The small molecule below binds the protein below.
Small molecule (SMILES): N[C@@H](Cc1cc(I)c(Oc2cc(I)c(O)c(I)c2)c(I)c1)C(=O)O

Sequence of chain 1.A:
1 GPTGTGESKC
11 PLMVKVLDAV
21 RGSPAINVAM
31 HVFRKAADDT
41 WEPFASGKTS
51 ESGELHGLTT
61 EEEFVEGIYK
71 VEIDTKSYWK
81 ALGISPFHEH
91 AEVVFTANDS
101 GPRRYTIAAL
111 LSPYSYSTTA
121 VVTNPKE

Sequence of chain 2.A:
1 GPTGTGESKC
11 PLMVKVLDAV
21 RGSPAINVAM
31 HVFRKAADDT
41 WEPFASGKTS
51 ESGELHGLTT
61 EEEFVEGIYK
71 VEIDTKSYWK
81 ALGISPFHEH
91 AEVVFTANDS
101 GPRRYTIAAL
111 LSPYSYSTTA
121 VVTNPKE

Binding-site contacts:
Ligand atom C4 contacts residue LYS15 of chain 2.A at 3.8 Å.
Ligand atom O contacts residue T441 of chain 2.C at 2.8 Å (h-bond).
Ligand atom C1' contacts residue T441 of chain 2.C at 0.3 Å.
Ligand atom C2 contacts residue T441 of chain 2.C at 1.9 Å.
Ligand atom I3' contacts residue T441 of chain 2.C at 2.4 Å.
Ligand atom I5' contacts residue T441 of chain 2.C at 2.2 Å.
Ligand atom C contacts residue T441 of chain 2.C at 3.7 Å.
Ligand atom C5 contacts residue T441 of chain 2.C at 1.0 Å.
Ligand atom C4 contacts residue T441 of chain 2.C at 0.9 Å.
Ligand atom I5 contacts residue T441 of chain 2.C at 1.4 Å.
Ligand atom C7 contacts residue T441 of chain 2.C at 3.4 Å.
Ligand atom O4 contacts residue LYS15 of chain 2.A at 3.7 Å.
Ligand atom C3' contacts residue ALA108 of chain 2.A at 3.8 Å (hydrophobic).
Ligand atom C2 contacts residue LYS15 of chain 1.A at 3.0 Å.
Ligand atom I5 contacts residue LEU17 of chain 2.A at 3.4 Å.
Ligand atom O4' contacts residue T441 of chain 2.C at 2.3 Å.
Ligand atom C5' contacts residue LEU17 of chain 1.A at 3.8 Å (hydrophobic).
Ligand atom C1 contacts residue T441 of chain 2.C at 2.1 Å.
Ligand atom C2' contacts residue ALA108 of chain 2.A at 3.4 Å (hydrophobic).
Ligand atom C7 contacts residue LYS15 of chain 1.A at 2.7 Å.
Ligand atom C6 contacts residue LYS15 of chain 1.A at 3.4 Å.
Ligand atom N contacts residue GLU54 of chain 1.A at 2.7 Å (salt-bridge).
Ligand atom C6 contacts residue T441 of chain 2.C at 1.6 Å.
Ligand atom CA contacts residue GLU54 of chain 1.A at 3.3 Å.
Ligand atom O4 contacts residue T441 of chain 2.C at 1.5 Å.
Ligand atom C1 contacts residue LYS15 of chain 1.A at 2.8 Å.
Ligand atom C7 contacts residue GLU54 of chain 1.A at 3.1 Å.
Ligand atom I3 contacts residue T441 of chain 2.C at 1.0 Å.
Ligand atom C2' contacts residue T441 of chain 2.C at 0.8 Å.
Ligand atom I5' contacts residue LYS15 of chain 1.A at 3.8 Å.
Ligand atom I5' contacts residue ALA108 of chain 1.A at 3.6 Å.
Ligand atom O4' contacts residue LEU110 of chain 1.A at 3.4 Å.
Ligand atom C3' contacts residue T441 of chain 2.C at 1.4 Å.
Ligand atom C6' contacts residue T441 of chain 2.C at 0.3 Å.
Ligand atom C4' contacts residue T441 of chain 2.C at 1.4 Å.
Ligand atom N contacts residue T441 of chain 2.C at 3.5 Å (h-bond).
Ligand atom I5' contacts residue ALA109 of chain 1.A at 3.1 Å.
Ligand atom I5' contacts residue LEU17 of chain 1.A at 3.3 Å.
Ligand atom C3 contacts residue T441 of chain 2.C at 0.9 Å.
Ligand atom C5' contacts residue T441 of chain 2.C at 0.8 Å.